Binding-site contacts:
Ligand atom C2 contacts residue THR134 of chain 1.A at 4.0 Å.
Ligand atom C7 contacts residue ASN124 of chain 1.A at 4.4 Å.
Ligand atom O3 contacts residue CYS133 of chain 1.A at 4.0 Å.
Ligand atom O4 contacts residue THR134 of chain 1.A at 4.4 Å.
Ligand atom C3 contacts residue ASN124 of chain 1.A at 3.2 Å.
Ligand atom C4 contacts residue PRO132 of chain 1.A at 4.5 Å (hydrophobic).
Ligand atom C4 contacts residue THR134 of chain 1.A at 4.3 Å.
Ligand atom O3 contacts residue ASN124 of chain 1.A at 3.2 Å (h-bond).
Ligand atom N2 contacts residue ASN124 of chain 1.A at 3.7 Å.
Ligand atom C4 contacts residue NAG1 of chain 1.H at 4.2 Å.
Ligand atom C1 contacts residue ASN124 of chain 1.A at 1.4 Å.
Ligand atom O3 contacts residue PRO132 of chain 1.A at 4.0 Å.
Ligand atom C1 contacts residue THR126 of chain 1.A at 3.7 Å.
Ligand atom O5 contacts residue THR126 of chain 1.A at 3.3 Å (h-bond).
Ligand atom C5 contacts residue NAG1 of chain 1.H at 4.0 Å.
Ligand atom O5 contacts residue NAG1 of chain 1.H at 4.0 Å.
Ligand atom O5 contacts residue ASN124 of chain 1.A at 2.4 Å (h-bond).
Ligand atom C6 contacts residue NAG1 of chain 1.H at 3.1 Å.
Ligand atom C5 contacts residue ASN124 of chain 1.A at 3.5 Å.
Ligand atom C4 contacts residue ASN124 of chain 1.A at 3.5 Å.
Ligand atom C2 contacts residue ASN124 of chain 1.A at 2.5 Å.
Ligand atom O6 contacts residue NAG1 of chain 1.H at 3.6 Å.
Ligand atom C8 contacts residue ASN124 of chain 1.A at 4.1 Å.
Ligand atom C3 contacts residue THR134 of chain 1.A at 3.1 Å.
Ligand atom O3 contacts residue THR134 of chain 1.A at 2.6 Å (h-bond).

Sequence of chain 1.A:
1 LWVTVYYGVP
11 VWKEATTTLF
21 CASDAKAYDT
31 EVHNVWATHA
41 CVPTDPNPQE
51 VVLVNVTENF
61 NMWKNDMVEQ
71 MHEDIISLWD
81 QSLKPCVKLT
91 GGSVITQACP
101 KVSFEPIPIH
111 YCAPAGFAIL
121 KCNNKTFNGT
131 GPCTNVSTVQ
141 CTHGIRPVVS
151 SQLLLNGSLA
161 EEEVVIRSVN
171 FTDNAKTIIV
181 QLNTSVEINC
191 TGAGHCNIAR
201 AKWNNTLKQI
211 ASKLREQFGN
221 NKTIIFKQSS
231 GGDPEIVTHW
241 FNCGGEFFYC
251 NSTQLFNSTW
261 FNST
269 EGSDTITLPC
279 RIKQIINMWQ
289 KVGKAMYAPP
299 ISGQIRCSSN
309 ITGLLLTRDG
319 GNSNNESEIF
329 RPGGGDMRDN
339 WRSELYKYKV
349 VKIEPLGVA

This protein binds this small molecule.
Small molecule (SMILES): CC(=O)N[C@@H]1[C@@H](O)[C@H](O)[C@@H](CO)O[C@H]1O